Sequence of chain 1.B:
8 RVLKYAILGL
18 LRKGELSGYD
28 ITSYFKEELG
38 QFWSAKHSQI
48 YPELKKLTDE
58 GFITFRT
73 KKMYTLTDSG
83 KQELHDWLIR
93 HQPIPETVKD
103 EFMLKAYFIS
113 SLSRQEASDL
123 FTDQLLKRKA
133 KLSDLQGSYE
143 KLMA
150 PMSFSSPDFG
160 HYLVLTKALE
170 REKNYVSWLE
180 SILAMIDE

The protein below binds the small molecule below.
Small molecule (SMILES): O=C(O)/C=C/c1ccc(O)cc1

Sequence of chain 1.C:
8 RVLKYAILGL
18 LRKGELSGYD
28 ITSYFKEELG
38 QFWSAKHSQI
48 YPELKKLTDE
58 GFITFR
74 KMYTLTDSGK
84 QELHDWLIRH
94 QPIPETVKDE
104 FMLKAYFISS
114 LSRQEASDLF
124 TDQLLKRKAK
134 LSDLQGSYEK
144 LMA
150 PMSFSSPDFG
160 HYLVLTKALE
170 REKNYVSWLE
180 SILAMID

Binding-site contacts:
Ligand atom C1 contacts residue ARG170 of chain 1.B at 3.4 Å.
Ligand atom C2' contacts residue VAL163 of chain 1.B at 3.8 Å (hydrophobic).
Ligand atom O1 contacts residue ARG170 of chain 1.B at 3.0 Å (salt-bridge).
Ligand atom O2 contacts residue ALA167 of chain 1.B at 4.1 Å.
Ligand atom C2 contacts residue ALA167 of chain 1.B at 3.7 Å (hydrophobic).
Ligand atom O2 contacts residue GLN38 of chain 1.B at 3.7 Å.
Ligand atom C2' contacts residue LEU164 of chain 1.B at 3.9 Å (hydrophobic).
Ligand atom C3' contacts residue HIS160 of chain 1.B at 3.6 Å.
Ligand atom C1 contacts residue THR99 of chain 1.C at 3.5 Å.
Ligand atom C3' contacts residue VAL163 of chain 1.B at 4.1 Å (hydrophobic).
Ligand atom C6' contacts residue LEU164 of chain 1.B at 4.1 Å (hydrophobic).
Ligand atom C1 contacts residue GLN38 of chain 1.B at 3.7 Å.
Ligand atom O4' contacts residue HIS160 of chain 1.B at 2.8 Å (h-bond).
Ligand atom C1' contacts residue LEU164 of chain 1.B at 4.1 Å (hydrophobic).
Ligand atom C6' contacts residue LEU137 of chain 1.B at 3.5 Å (hydrophobic).
Ligand atom O1 contacts residue PHE39 of chain 1.B at 3.6 Å.
Ligand atom C4' contacts residue GLU35 of chain 1.B at 3.6 Å.
Ligand atom O2 contacts residue LYS133 of chain 1.B at 3.7 Å.
Ligand atom C4' contacts residue LEU164 of chain 1.B at 3.9 Å (hydrophobic).
Ligand atom C3' contacts residue LEU164 of chain 1.B at 3.8 Å (hydrophobic).
Ligand atom O4' contacts residue SER140 of chain 1.B at 3.7 Å.
Ligand atom C4' contacts residue HIS160 of chain 1.B at 3.7 Å.
Ligand atom C1 contacts residue ALA167 of chain 1.B at 3.5 Å (hydrophobic).
Ligand atom C3' contacts residue GLU35 of chain 1.B at 3.6 Å.
Ligand atom C1' contacts residue LEU137 of chain 1.B at 4.0 Å (hydrophobic).
Ligand atom C2 contacts residue GLN38 of chain 1.B at 3.7 Å.
Ligand atom C5' contacts residue SER140 of chain 1.B at 3.8 Å.
Ligand atom C6' contacts residue GLN38 of chain 1.B at 3.6 Å.
Ligand atom C1' contacts residue GLN38 of chain 1.B at 3.8 Å.
Ligand atom O2 contacts residue THR99 of chain 1.C at 2.6 Å (h-bond).
Ligand atom O1 contacts residue ALA167 of chain 1.B at 3.5 Å.
Ligand atom C5' contacts residue LEU164 of chain 1.B at 4.0 Å (hydrophobic).
Ligand atom C3 contacts residue ALA167 of chain 1.B at 3.8 Å (hydrophobic).
Ligand atom C5' contacts residue GLN38 of chain 1.B at 4.1 Å.
Ligand atom C2 contacts residue LEU137 of chain 1.B at 3.8 Å (hydrophobic).
Ligand atom O2 contacts residue ARG170 of chain 1.B at 2.8 Å (salt-bridge).
Ligand atom C3 contacts residue GLN38 of chain 1.B at 3.8 Å.
Ligand atom O1 contacts residue THR99 of chain 1.C at 3.5 Å.
Ligand atom O4' contacts residue GLU35 of chain 1.B at 3.6 Å.
Ligand atom O4' contacts residue LEU164 of chain 1.B at 4.0 Å.